Binding-site contacts:
Ligand atom C25 contacts residue LEU188 of chain 1.A at 4.2 Å (hydrophobic).
Ligand atom C6 contacts residue PHE352 of chain 1.A at 3.9 Å (hydrophobic).
Ligand atom C3 contacts residue CYS356 of chain 1.A at 4.4 Å (hydrophobic).
Ligand atom C11 contacts residue PHE355 of chain 1.A at 4.2 Å (hydrophobic).
Ligand atom C4 contacts residue PHE352 of chain 1.A at 4.3 Å (hydrophobic).
Ligand atom C27 contacts residue LEU344 of chain 1.A at 4.1 Å (hydrophobic).
Ligand atom C9 contacts residue OLC1 of chain 1.H at 4.2 Å.
Ligand atom C21 contacts residue OLC1 of chain 1.H at 4.1 Å.
Ligand atom C2 contacts residue OLC1 of chain 1.H at 3.9 Å.
Ligand atom C12 contacts residue OLC1 of chain 1.H at 4.1 Å.
Ligand atom C5 contacts residue PHE352 of chain 1.A at 4.1 Å (hydrophobic).
Ligand atom C18 contacts residue PHE352 of chain 1.A at 4.3 Å (hydrophobic).
Ligand atom C19 contacts residue PHE355 of chain 1.A at 3.8 Å (hydrophobic).
Ligand atom C19 contacts residue CYS356 of chain 1.A at 4.3 Å (hydrophobic).
Ligand atom C19 contacts residue CYS351 of chain 1.A at 3.8 Å (hydrophobic).
Ligand atom C7 contacts residue PHE352 of chain 1.A at 4.2 Å (hydrophobic).
Ligand atom C18 contacts residue ILE348 of chain 1.A at 3.7 Å (hydrophobic).
Ligand atom C19 contacts residue PHE352 of chain 1.A at 4.1 Å (hydrophobic).
Ligand atom C18 contacts residue CYS351 of chain 1.A at 4.2 Å (hydrophobic).
Ligand atom C23 contacts residue ILE348 of chain 1.A at 4.2 Å (hydrophobic).
Ligand atom C11 contacts residue CYS351 of chain 1.A at 4.4 Å (hydrophobic).
Ligand atom C11 contacts residue OLC1 of chain 1.H at 3.8 Å.
Ligand atom C1 contacts residue PHE355 of chain 1.A at 4.1 Å (hydrophobic).
Ligand atom C8 contacts residue PHE352 of chain 1.A at 4.2 Å (hydrophobic).
Ligand atom C2 contacts residue PHE355 of chain 1.A at 4.2 Å (hydrophobic).
Ligand atom C1 contacts residue OLC1 of chain 1.H at 3.7 Å.
Ligand atom C2 contacts residue CYS356 of chain 1.A at 4.4 Å (hydrophobic).
Ligand atom C4 contacts residue CYS356 of chain 1.A at 4.2 Å (hydrophobic).
Ligand atom C20 contacts residue ILE348 of chain 1.A at 4.1 Å (hydrophobic).
Ligand atom O1 contacts residue CYS356 of chain 1.A at 3.7 Å.

Sequence of chain 1.A:
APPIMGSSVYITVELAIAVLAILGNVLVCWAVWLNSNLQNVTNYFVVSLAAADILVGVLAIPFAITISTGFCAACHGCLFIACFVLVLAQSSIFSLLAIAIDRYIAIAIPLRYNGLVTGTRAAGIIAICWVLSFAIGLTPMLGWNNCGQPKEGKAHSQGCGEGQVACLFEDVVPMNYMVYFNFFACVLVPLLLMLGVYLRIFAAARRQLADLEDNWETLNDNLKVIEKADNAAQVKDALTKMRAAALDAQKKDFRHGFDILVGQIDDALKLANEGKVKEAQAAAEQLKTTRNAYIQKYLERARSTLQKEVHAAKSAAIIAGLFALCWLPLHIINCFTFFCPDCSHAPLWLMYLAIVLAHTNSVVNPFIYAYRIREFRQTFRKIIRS

The small molecule below binds the protein below.
Small molecule (SMILES): CC(C)CCC[C@@H](C)[C@H]1CC[C@H]2[C@@H]3CC=C4C[C@@H](O)CC[C@]4(C)[C@H]3CC[C@]12C